A small-molecule ligand and the protein it binds are described below.
Small molecule (SMILES): C=CC(=O)Nc1cc(Nc2nccc(-c3cn(C)c4ccccc34)n2)c(OC)cc1N(C)CCN(C)C

Sequence of chain 1.B:
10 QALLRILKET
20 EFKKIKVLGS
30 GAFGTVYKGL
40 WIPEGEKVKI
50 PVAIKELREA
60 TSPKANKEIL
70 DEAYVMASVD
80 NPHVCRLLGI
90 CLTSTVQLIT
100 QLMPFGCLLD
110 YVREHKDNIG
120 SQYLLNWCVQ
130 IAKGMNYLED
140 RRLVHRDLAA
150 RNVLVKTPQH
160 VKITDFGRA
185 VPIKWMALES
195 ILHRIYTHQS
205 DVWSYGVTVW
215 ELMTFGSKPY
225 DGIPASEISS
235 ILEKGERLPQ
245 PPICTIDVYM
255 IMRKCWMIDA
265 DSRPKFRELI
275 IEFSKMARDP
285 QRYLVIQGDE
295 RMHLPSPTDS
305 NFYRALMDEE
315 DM

Binding-site contacts:
Ligand atom C24 contacts residue GLY28 of chain 1.B at 3.8 Å.
Ligand atom C16 contacts residue GLN100 of chain 1.B at 3.4 Å.
Ligand atom C16 contacts residue MET102 of chain 1.B at 3.8 Å (hydrophobic).
Ligand atom N6 contacts residue VAL35 of chain 1.B at 3.8 Å.
Ligand atom C15 contacts residue MET102 of chain 1.B at 3.9 Å (hydrophobic).
Ligand atom C25 contacts residue VAL35 of chain 1.B at 3.5 Å (hydrophobic).
Ligand atom N4 contacts residue LEU101 of chain 1.B at 3.6 Å.
Ligand atom C14 contacts residue LYS37 of chain 1.B at 3.8 Å.
Ligand atom C23 contacts residue GLY28 of chain 1.B at 3.9 Å.
Ligand atom C21 contacts residue VAL35 of chain 1.B at 3.6 Å (hydrophobic).
Ligand atom N3 contacts residue MET102 of chain 1.B at 3.0 Å (h-bond).
Ligand atom N4 contacts residue MET102 of chain 1.B at 3.0 Å (h-bond).
Ligand atom O1 contacts residue LEU101 of chain 1.B at 3.5 Å.
Ligand atom C6 contacts residue GLY105 of chain 1.B at 3.4 Å.
Ligand atom C2 contacts residue GLY105 of chain 1.B at 3.8 Å.
Ligand atom C4 contacts residue MET102 of chain 1.B at 3.7 Å (hydrophobic).
Ligand atom C18 contacts residue LEU153 of chain 1.B at 3.9 Å (hydrophobic).
Ligand atom C16 contacts residue LEU153 of chain 1.B at 3.7 Å (hydrophobic).
Ligand atom N contacts residue CYS106 of chain 1.B at 3.7 Å.
Ligand atom C27 contacts residue ASP164 of chain 1.B at 3.3 Å.
Ligand atom C1 contacts residue GLY105 of chain 1.B at 3.4 Å.
Ligand atom C9 contacts residue CYS106 of chain 1.B at 1.6 Å (hydrophobic).
Ligand atom N contacts residue GLY105 of chain 1.B at 3.8 Å.
Ligand atom C16 contacts residue ALA52 of chain 1.B at 3.7 Å (hydrophobic).
Ligand atom N3 contacts residue LEU101 of chain 1.B at 3.4 Å.
Ligand atom C17 contacts residue LEU153 of chain 1.B at 3.5 Å (hydrophobic).
Ligand atom C9 contacts residue ASP109 of chain 1.B at 3.8 Å.
Ligand atom C15 contacts residue LEU101 of chain 1.B at 3.7 Å (hydrophobic).
Ligand atom C8 contacts residue CYS106 of chain 1.B at 3.0 Å (hydrophobic).
Ligand atom N4 contacts residue GLN100 of chain 1.B at 3.9 Å.
Ligand atom O contacts residue LEU27 of chain 1.B at 3.2 Å (h-bond).
Ligand atom C4 contacts residue LEU27 of chain 1.B at 3.9 Å (hydrophobic).
Ligand atom C19 contacts residue VAL35 of chain 1.B at 3.9 Å (hydrophobic).
Ligand atom O1 contacts residue MET102 of chain 1.B at 3.5 Å (h-bond).
Ligand atom C20 contacts residue VNS1 of chain 1.I at 3.5 Å.
Ligand atom C5 contacts residue GLY105 of chain 1.B at 3.8 Å.
Ligand atom C22 contacts residue VAL35 of chain 1.B at 3.8 Å (hydrophobic).
Ligand atom C5 contacts residue LEU27 of chain 1.B at 3.8 Å (hydrophobic).
Ligand atom C26 contacts residue VAL35 of chain 1.B at 3.5 Å (hydrophobic).
Ligand atom C5 contacts residue MET102 of chain 1.B at 3.4 Å (hydrophobic).